This protein binds this small molecule.
Small molecule (SMILES): CC(=O)N[C@H]1[C@H](O[C@H]2[C@H](O)[C@@H](NC(C)=O)CO[C@@H]2CO)O[C@H](CO)[C@@H](O[C@@H]2O[C@H](CO[C@H]3O[C@H](CO)[C@@H](O)[C@H](O[C@H]4O[C@H](CO)[C@@H](O)[C@H](O)[C@@H]4O)[C@@H]3O)[C@@H](O)[C@H](O[C@H]3O[C@H](CO)[C@@H](O)[C@H](O)[C@@H]3O)[C@@H]2O)[C@@H]1O

Binding-site contacts:
Ligand atom O5 contacts residue GLN7 of chain 1.K at 3.3 Å (h-bond).
Ligand atom C5 contacts residue TYR187 of chain 1.C at 3.7 Å (hydrophobic).
Ligand atom O7 contacts residue GLU124 of chain 1.J at 3.6 Å.
Ligand atom C6 contacts residue TYR102 of chain 1.C at 3.6 Å (hydrophobic).
Ligand atom O6 contacts residue TYR187 of chain 1.C at 3.0 Å (h-bond).
Ligand atom C6 contacts residue SER104 of chain 1.C at 3.8 Å.
Ligand atom O3 contacts residue GLU124 of chain 1.J at 3.4 Å (salt-bridge).
Ligand atom O6 contacts residue TYR102 of chain 1.C at 3.3 Å.
Ligand atom C6 contacts residue LYS52 of chain 1.J at 3.7 Å.
Ligand atom C6 contacts residue ILE193 of chain 1.C at 3.8 Å (hydrophobic).
Ligand atom C6 contacts residue GLU124 of chain 1.J at 3.8 Å.
Ligand atom C1 contacts residue ASN62 of chain 1.K at 1.4 Å.
Ligand atom O3 contacts residue TYR107 of chain 1.C at 3.4 Å (h-bond).
Ligand atom C2 contacts residue ASN62 of chain 1.K at 2.6 Å.
Ligand atom O7 contacts residue TYR101 of chain 1.C at 3.4 Å (h-bond).
Ligand atom O7 contacts residue THR65 of chain 1.K at 3.7 Å.
Ligand atom C5 contacts residue ASN62 of chain 1.K at 3.6 Å.
Ligand atom C3 contacts residue TYR101 of chain 1.C at 3.7 Å (hydrophobic).
Ligand atom O5 contacts residue ASN62 of chain 1.K at 2.3 Å (h-bond).
Ligand atom O4 contacts residue TYR191 of chain 1.C at 3.7 Å.
Ligand atom O5 contacts residue TYR191 of chain 1.C at 3.5 Å (h-bond).
Ligand atom C7 contacts residue TYR101 of chain 1.C at 3.6 Å (hydrophobic).
Ligand atom O4 contacts residue ASP106 of chain 1.C at 2.6 Å (salt-bridge).
Ligand atom C1 contacts residue ARG192 of chain 1.C at 3.3 Å.
Ligand atom C8 contacts residue GLU124 of chain 1.J at 3.8 Å.
Ligand atom C2 contacts residue TYR187 of chain 1.C at 3.8 Å (hydrophobic).
Ligand atom O2 contacts residue THR194 of chain 1.C at 2.9 Å (h-bond).
Ligand atom O3 contacts residue TYR102 of chain 1.C at 2.4 Å (h-bond).
Ligand atom C1 contacts residue TYR191 of chain 1.C at 3.5 Å (hydrophobic).
Ligand atom O6 contacts residue SER104 of chain 1.C at 3.5 Å (h-bond).
Ligand atom N2 contacts residue TYR101 of chain 1.C at 3.0 Å (h-bond).
Ligand atom C5 contacts residue GLU124 of chain 1.J at 3.7 Å.
Ligand atom C1 contacts residue GLN7 of chain 1.K at 3.8 Å.
Ligand atom N2 contacts residue ASN62 of chain 1.K at 3.0 Å (h-bond).
Ligand atom O2 contacts residue ILE193 of chain 1.C at 3.3 Å.
Ligand atom O4 contacts residue TYR107 of chain 1.C at 3.6 Å.
Ligand atom C4 contacts residue ASP106 of chain 1.C at 3.6 Å.
Ligand atom O4 contacts residue LYS52 of chain 1.J at 2.9 Å (salt-bridge).
Ligand atom O5 contacts residue TYR102 of chain 1.C at 3.2 Å (h-bond).
Ligand atom C3 contacts residue TYR102 of chain 1.C at 3.4 Å (hydrophobic).

Sequence of chain 1.J:
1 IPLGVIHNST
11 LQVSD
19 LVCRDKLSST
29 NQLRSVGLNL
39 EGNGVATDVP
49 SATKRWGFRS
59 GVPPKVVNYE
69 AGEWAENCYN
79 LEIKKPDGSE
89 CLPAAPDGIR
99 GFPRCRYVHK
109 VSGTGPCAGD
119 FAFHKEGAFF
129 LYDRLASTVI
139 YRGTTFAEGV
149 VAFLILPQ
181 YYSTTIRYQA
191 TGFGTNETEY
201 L

Sequence of chain 1.K:
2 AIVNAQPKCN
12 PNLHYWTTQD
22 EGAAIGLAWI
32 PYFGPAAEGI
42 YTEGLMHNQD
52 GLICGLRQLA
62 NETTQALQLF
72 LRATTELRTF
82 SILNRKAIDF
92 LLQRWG

Sequence of chain 1.C:
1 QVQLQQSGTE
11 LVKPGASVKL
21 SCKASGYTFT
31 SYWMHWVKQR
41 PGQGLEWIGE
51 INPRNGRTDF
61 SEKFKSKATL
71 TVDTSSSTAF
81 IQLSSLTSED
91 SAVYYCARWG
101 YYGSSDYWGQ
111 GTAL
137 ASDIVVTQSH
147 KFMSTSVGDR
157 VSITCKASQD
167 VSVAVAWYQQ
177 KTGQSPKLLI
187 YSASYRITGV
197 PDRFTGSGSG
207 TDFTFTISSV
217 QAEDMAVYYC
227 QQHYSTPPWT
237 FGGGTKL